Binding-site contacts:
Ligand atom O3' contacts residue LYS682 of chain 41.A at 3.1 Å (salt-bridge).
Ligand atom C3' contacts residue LYS682 of chain 41.A at 3.8 Å.
Ligand atom C2 contacts residue TRP201 of chain 41.A at 3.9 Å (hydrophobic).
Ligand atom OP1 contacts residue PRO423 of chain 41.A at 3.6 Å.
Ligand atom C2' contacts residue TRP201 of chain 41.A at 3.6 Å (hydrophobic).
Ligand atom N4 contacts residue TRP201 of chain 41.A at 3.8 Å.
Ligand atom C5' contacts residue TRP201 of chain 41.A at 3.5 Å (hydrophobic).
Ligand atom N4 contacts residue GLY198 of chain 41.A at 3.8 Å.
Ligand atom O4' contacts residue TRP201 of chain 41.A at 4.5 Å.
Ligand atom C1' contacts residue TRP201 of chain 41.A at 4.5 Å (hydrophobic).
Ligand atom C4 contacts residue TRP201 of chain 41.A at 3.3 Å (hydrophobic).
Ligand atom C2' contacts residue LYS682 of chain 41.A at 3.6 Å.
Ligand atom C6 contacts residue TRP201 of chain 41.A at 3.5 Å (hydrophobic).
Ligand atom N4 contacts residue ASP199 of chain 41.A at 4.0 Å.
Ligand atom O2 contacts residue LYS682 of chain 41.A at 4.2 Å.
Ligand atom O5' contacts residue TRP201 of chain 41.A at 3.6 Å.
Ligand atom C5 contacts residue TRP201 of chain 41.A at 3.4 Å (hydrophobic).
Ligand atom N3 contacts residue TRP201 of chain 41.A at 3.6 Å.
Ligand atom C1' contacts residue LYS682 of chain 41.A at 4.5 Å.
Ligand atom C3' contacts residue TRP201 of chain 41.A at 4.1 Å (hydrophobic).
Ligand atom O2 contacts residue LEU197 of chain 41.A at 4.0 Å.
Ligand atom O2 contacts residue TRP201 of chain 41.A at 4.3 Å.
Ligand atom N1 contacts residue TRP201 of chain 41.A at 4.0 Å.
Ligand atom C4' contacts residue TRP201 of chain 41.A at 4.3 Å (hydrophobic).

A protein and the small-molecule ligand that binds it are described below.
Small molecule (SMILES): Nc1ccn([C@H]2C[C@H](O)[C@@H](COP(=O)(O)O)O2)c(=O)n1

Sequence of chain 41.A:
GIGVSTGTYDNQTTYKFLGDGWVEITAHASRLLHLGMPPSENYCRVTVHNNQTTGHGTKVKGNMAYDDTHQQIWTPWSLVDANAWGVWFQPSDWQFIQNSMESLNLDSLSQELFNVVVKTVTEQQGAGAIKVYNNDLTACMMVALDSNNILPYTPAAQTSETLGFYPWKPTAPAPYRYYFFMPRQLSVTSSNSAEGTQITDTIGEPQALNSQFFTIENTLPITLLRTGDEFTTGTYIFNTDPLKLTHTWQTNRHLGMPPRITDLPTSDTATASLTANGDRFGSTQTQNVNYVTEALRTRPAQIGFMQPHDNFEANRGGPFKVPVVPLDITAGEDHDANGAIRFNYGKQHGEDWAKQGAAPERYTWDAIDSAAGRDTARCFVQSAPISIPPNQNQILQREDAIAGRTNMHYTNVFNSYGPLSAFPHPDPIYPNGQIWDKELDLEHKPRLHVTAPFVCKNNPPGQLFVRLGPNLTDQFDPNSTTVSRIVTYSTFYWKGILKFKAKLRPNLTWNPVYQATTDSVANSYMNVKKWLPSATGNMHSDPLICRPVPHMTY